Sequence of chain 1.A:
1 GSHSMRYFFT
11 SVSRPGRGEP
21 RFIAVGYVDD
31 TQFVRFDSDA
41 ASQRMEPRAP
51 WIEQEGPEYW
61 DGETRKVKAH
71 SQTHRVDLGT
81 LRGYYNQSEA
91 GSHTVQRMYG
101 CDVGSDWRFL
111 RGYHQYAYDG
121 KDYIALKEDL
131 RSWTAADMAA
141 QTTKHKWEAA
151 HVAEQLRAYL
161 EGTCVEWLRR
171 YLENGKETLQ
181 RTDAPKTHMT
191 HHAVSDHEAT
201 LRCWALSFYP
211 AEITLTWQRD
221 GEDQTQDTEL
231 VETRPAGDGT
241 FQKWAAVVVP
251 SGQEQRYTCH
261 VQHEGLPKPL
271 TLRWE

Binding-site contacts:
Ligand atom CZ contacts residue GLN155 of chain 1.A at 3.4 Å.
Ligand atom CG2 contacts residue ASP77 of chain 1.A at 2.9 Å.
Ligand atom CA contacts residue TYR171 of chain 1.A at 3.6 Å (hydrophobic).
Ligand atom CD1 contacts residue MET45 of chain 1.A at 3.5 Å (hydrophobic).
Ligand atom OG contacts residue GLU63 of chain 1.A at 3.0 Å (salt-bridge).
Ligand atom CD2 contacts residue PHE9 of chain 1.A at 3.5 Å (hydrophobic).
Ligand atom CD1 contacts residue LEU81 of chain 1.A at 3.5 Å (hydrophobic).
Ligand atom CD2 contacts residue TRP147 of chain 1.A at 3.5 Å (hydrophobic).
Ligand atom OXT contacts residue THR143 of chain 1.A at 3.0 Å (h-bond).
Ligand atom C contacts residue TYR7 of chain 1.A at 3.3 Å (hydrophobic).
Ligand atom CD1 contacts residue TYR116 of chain 1.A at 3.4 Å (hydrophobic).
Ligand atom CD1 contacts residue ARG97 of chain 1.A at 3.2 Å.
Ligand atom O contacts residue LYS146 of chain 1.A at 2.7 Å (salt-bridge).
Ligand atom CD1 contacts residue HIS70 of chain 1.A at 3.6 Å.
Ligand atom O contacts residue THR73 of chain 1.A at 3.5 Å.
Ligand atom CA contacts residue GLU63 of chain 1.A at 3.6 Å.
Ligand atom O contacts residue LYS66 of chain 1.A at 2.9 Å (salt-bridge).
Ligand atom O contacts residue HIS70 of chain 1.A at 3.5 Å.
Ligand atom OG contacts residue LYS66 of chain 1.A at 3.3 Å (salt-bridge).
Ligand atom CG2 contacts residue VAL76 of chain 1.A at 3.4 Å (hydrophobic).
Ligand atom OXT contacts residue TYR84 of chain 1.A at 3.2 Å (h-bond).
Ligand atom N contacts residue ASP77 of chain 1.A at 2.8 Å (salt-bridge).
Ligand atom CD2 contacts residue TYR159 of chain 1.A at 3.5 Å (hydrophobic).
Ligand atom CA contacts residue TYR7 of chain 1.A at 3.2 Å (hydrophobic).
Ligand atom O contacts residue TYR159 of chain 1.A at 2.7 Å (h-bond).
Ligand atom O contacts residue TRP147 of chain 1.A at 2.8 Å (h-bond).
Ligand atom N contacts residue TYR99 of chain 1.A at 3.0 Å (h-bond).
Ligand atom N contacts residue GLU63 of chain 1.A at 3.0 Å (salt-bridge).
Ligand atom CB contacts residue ASP77 of chain 1.A at 3.5 Å.
Ligand atom CD2 contacts residue THR143 of chain 1.A at 3.4 Å.
Ligand atom OXT contacts residue LYS146 of chain 1.A at 3.3 Å (salt-bridge).
Ligand atom N contacts residue TYR7 of chain 1.A at 3.5 Å (h-bond).
Ligand atom CG contacts residue GLU63 of chain 1.A at 3.5 Å.
Ligand atom N contacts residue TYR171 of chain 1.A at 2.9 Å (h-bond).
Ligand atom CG2 contacts residue THR73 of chain 1.A at 3.3 Å.
Ligand atom CB contacts residue TRP167 of chain 1.A at 3.5 Å (hydrophobic).
Ligand atom N contacts residue TYR7 of chain 1.A at 2.8 Å (h-bond).
Ligand atom O contacts residue THR73 of chain 1.A at 3.1 Å (h-bond).
Ligand atom CD2 contacts residue TYR7 of chain 1.A at 3.3 Å (hydrophobic).
Ligand atom C contacts residue LYS146 of chain 1.A at 3.3 Å.

The small molecule below binds the protein below.
Small molecule (SMILES): CC[C@H](C)[C@H](NC(=O)[C@@H](NC(=O)[C@H](CC(N)=O)NC(=O)[C@H](Cc1ccccc1)NC(=O)[C@H](CC(C)C)NC(=O)[C@@H](N)CO)[C@@H](C)O)C(=O)N[C@@H](C)C(=O)N[C@H](C(=O)N[C@@H](CC(C)C)C(=O)O)C(C)C